Binding-site contacts:
Ligand atom PB contacts residue ASP219 of chain 1.B at 3.4 Å.
Ligand atom O1A contacts residue HIS205 of chain 1.B at 3.5 Å (h-bond).
Ligand atom O3A contacts residue MG1 of chain 1.J at 3.6 Å.
Ligand atom N1 contacts residue GLU102 of chain 1.B at 3.6 Å.
Ligand atom O2G contacts residue ASP219 of chain 1.B at 2.9 Å (salt-bridge).
Ligand atom PB contacts residue MG1 of chain 1.J at 3.3 Å.
Ligand atom N2 contacts residue ILE103 of chain 1.B at 3.1 Å (h-bond).
Ligand atom C2 contacts residue ILE103 of chain 1.B at 3.4 Å (hydrophobic).
Ligand atom N7 contacts residue ILE50 of chain 1.B at 3.6 Å.
Ligand atom PG contacts residue MG1 of chain 1.K at 3.1 Å.
Ligand atom O2G contacts residue HIS205 of chain 1.B at 3.2 Å (h-bond).
Ligand atom N3B contacts residue ASP219 of chain 1.B at 3.3 Å (salt-bridge).
Ligand atom O1B contacts residue SER40 of chain 1.B at 2.6 Å (h-bond).
Ligand atom O2G contacts residue MG1 of chain 1.K at 3.5 Å.
Ligand atom PA contacts residue ASP219 of chain 1.B at 3.5 Å.
Ligand atom O2G contacts residue ASP200 of chain 1.B at 3.4 Å (salt-bridge).
Ligand atom N3B contacts residue MG1 of chain 1.J at 2.4 Å.
Ligand atom PB contacts residue MG1 of chain 1.K at 3.5 Å.
Ligand atom N7 contacts residue TYR100 of chain 1.B at 2.7 Å (h-bond).
Ligand atom C6 contacts residue ILE103 of chain 1.B at 3.6 Å (hydrophobic).
Ligand atom O6 contacts residue TYR100 of chain 1.B at 3.5 Å.
Ligand atom O3G contacts residue MG1 of chain 1.K at 2.0 Å.
Ligand atom O6 contacts residue ILE103 of chain 1.B at 2.9 Å (h-bond).
Ligand atom O2B contacts residue LYS52 of chain 1.B at 3.3 Å (salt-bridge).
Ligand atom O3G contacts residue ASP219 of chain 1.B at 3.1 Å (salt-bridge).
Ligand atom O2B contacts residue MG1 of chain 1.K at 2.3 Å.
Ligand atom O4' contacts residue ILE34 of chain 1.B at 3.6 Å.
Ligand atom N1 contacts residue ILE103 of chain 1.B at 2.7 Å (h-bond).
Ligand atom O2B contacts residue ASP219 of chain 1.B at 3.0 Å (salt-bridge).
Ligand atom PG contacts residue ASP219 of chain 1.B at 3.2 Å.
Ligand atom O2A contacts residue LYS52 of chain 1.B at 2.9 Å (salt-bridge).
Ligand atom O1A contacts residue ASP219 of chain 1.B at 3.1 Å (salt-bridge).
Ligand atom O1A contacts residue MG1 of chain 1.J at 2.1 Å.
Ligand atom C8 contacts residue TYR100 of chain 1.B at 3.4 Å (hydrophobic).
Ligand atom O2A contacts residue ASP219 of chain 1.B at 3.2 Å.
Ligand atom PA contacts residue MG1 of chain 1.J at 3.2 Å.
Ligand atom N3 contacts residue PHE107 of chain 1.B at 3.5 Å.
Ligand atom O3A contacts residue LYS52 of chain 1.B at 3.4 Å.
Ligand atom PG contacts residue MG1 of chain 1.J at 2.7 Å.
Ligand atom O2G contacts residue MG1 of chain 1.J at 2.1 Å.

The small molecule below binds the protein below.
Small molecule (SMILES): Nc1nc2c(ncn2[C@@H]2O[C@H](CO[P](=O)(O)O[P](=O)(O)NP(=O)(O)O)[C@@H](O)[C@H]2O)c(=O)[nH]1

Sequence of chain 1.B:
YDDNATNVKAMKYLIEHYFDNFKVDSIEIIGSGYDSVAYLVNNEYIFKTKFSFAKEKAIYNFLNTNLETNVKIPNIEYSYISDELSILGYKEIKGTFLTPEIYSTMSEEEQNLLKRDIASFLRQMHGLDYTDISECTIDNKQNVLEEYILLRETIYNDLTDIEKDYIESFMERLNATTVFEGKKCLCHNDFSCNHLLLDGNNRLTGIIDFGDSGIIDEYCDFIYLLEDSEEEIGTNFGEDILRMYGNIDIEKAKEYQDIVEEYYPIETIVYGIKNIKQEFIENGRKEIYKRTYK